A protein and the small-molecule ligand that binds it are described below.
Small molecule (SMILES): Cc1cn([C@H]2C[C@H](O[P](=O)(O)OC[C@H]3O[C@@H](n4cnc5c(N)ncnc54)C[C@@H]3O[P](=O)(O)OC[C@H]3O[C@@H](n4cnc5c(=O)nc(N)[nH]c54)C[C@@H]3O[P](=O)(O)OC[C@H]3O[C@@H](n4cnc5c(N)ncnc54)C[C@@H]3OP(=O)(O)O)[C@@H](CO[P](=O)(O)O[C@H]3C[C@H](n4cc(C)c(=O)[nH]c4=O)O[C@@H]3CO[P](=O)(O)O[C@H]3C[C@H](n4cnc5c(N)ncnc54)O[C@@H]3CO[P](=O)(O)O[C@H]3C[C@H](n4ccc(N)nc4=O)O[C@@H]3CO)O2)c(=O)[nH]c1=O

Sequence of chain 1.C:
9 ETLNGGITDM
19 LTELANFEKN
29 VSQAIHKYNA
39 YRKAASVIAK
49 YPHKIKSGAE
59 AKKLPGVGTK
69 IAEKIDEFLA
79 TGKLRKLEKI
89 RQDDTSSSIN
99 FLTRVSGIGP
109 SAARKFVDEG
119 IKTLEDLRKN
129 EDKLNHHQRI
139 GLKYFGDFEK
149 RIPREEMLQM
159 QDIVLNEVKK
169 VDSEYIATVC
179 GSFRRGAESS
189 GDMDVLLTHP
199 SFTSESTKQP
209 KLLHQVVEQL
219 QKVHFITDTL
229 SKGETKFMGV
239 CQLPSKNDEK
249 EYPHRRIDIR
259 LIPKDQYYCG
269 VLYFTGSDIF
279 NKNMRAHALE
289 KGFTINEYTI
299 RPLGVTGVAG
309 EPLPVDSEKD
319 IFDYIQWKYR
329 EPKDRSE

Binding-site contacts:
Ligand atom C4 contacts residue DA4 of chain 1.B at 2.9 Å.
Ligand atom OP1 contacts residue THR233 of chain 1.C at 3.2 Å (h-bond).
Ligand atom C2 contacts residue DG7 of chain 1.B at 3.1 Å.
Ligand atom N1 contacts residue DC2 of chain 1.B at 2.8 Å (h-bond).
Ligand atom C4 contacts residue DA5 of chain 1.B at 3.3 Å.
Ligand atom O3' contacts residue SER229 of chain 1.C at 3.2 Å (h-bond).
Ligand atom N6 contacts residue DA5 of chain 1.B at 3.2 Å (h-bond).
Ligand atom N1 contacts residue DT3 of chain 1.B at 2.7 Å (h-bond).
Ligand atom O2 contacts residue DG7 of chain 1.B at 2.7 Å (h-bond).
Ligand atom N6 contacts residue DT3 of chain 1.B at 3.0 Å (h-bond).
Ligand atom C2 contacts residue DA4 of chain 1.B at 3.2 Å.
Ligand atom OP1 contacts residue LYS230 of chain 1.C at 3.3 Å (salt-bridge).
Ligand atom N1 contacts residue DT1 of chain 1.B at 2.8 Å (h-bond).
Ligand atom C2 contacts residue DT3 of chain 1.B at 3.3 Å.
Ligand atom O2 contacts residue DA4 of chain 1.B at 3.0 Å.
Ligand atom O4 contacts residue DA5 of chain 1.B at 3.2 Å (h-bond).
Ligand atom N3 contacts residue DG7 of chain 1.B at 3.4 Å (h-bond).
Ligand atom N3 contacts residue DG7 of chain 1.B at 3.3 Å (h-bond).
Ligand atom N6 contacts residue DT6 of chain 1.B at 2.6 Å (h-bond).
Ligand atom N2 contacts residue DC2 of chain 1.B at 3.0 Å (h-bond).
Ligand atom N6 contacts residue DT1 of chain 1.B at 2.9 Å (h-bond).
Ligand atom N1 contacts residue DT6 of chain 1.B at 2.3 Å (h-bond).
Ligand atom OP1 contacts residue LYS234 of chain 1.C at 3.1 Å (salt-bridge).
Ligand atom C4' contacts residue SER229 of chain 1.C at 3.2 Å.
Ligand atom OP1 contacts residue ASN133 of chain 1.C at 3.4 Å (h-bond).
Ligand atom C2 contacts residue DC2 of chain 1.B at 3.4 Å.
Ligand atom N3 contacts residue DA4 of chain 1.B at 2.2 Å (h-bond).
Ligand atom O6 contacts residue DC2 of chain 1.B at 2.6 Å (h-bond).
Ligand atom O4 contacts residue DA4 of chain 1.B at 2.4 Å (h-bond).
Ligand atom C2 contacts residue DT6 of chain 1.B at 3.0 Å.
Ligand atom OP1 contacts residue GLY231 of chain 1.C at 3.1 Å.
Ligand atom C6 contacts residue DT6 of chain 1.B at 3.3 Å.
Ligand atom OP1 contacts residue GLU232 of chain 1.C at 3.2 Å (salt-bridge).
Ligand atom O4 contacts residue DT3 of chain 1.B at 3.4 Å (h-bond).
Ligand atom N3 contacts residue DA5 of chain 1.B at 2.6 Å (h-bond).
Ligand atom C2 contacts residue DT1 of chain 1.B at 3.1 Å.
Ligand atom N6 contacts residue DC2 of chain 1.B at 3.3 Å (h-bond).
Ligand atom O2 contacts residue DA5 of chain 1.B at 3.0 Å.
Ligand atom N1 contacts residue DG7 of chain 1.B at 3.4 Å (h-bond).
Ligand atom C6 contacts residue DC2 of chain 1.B at 3.2 Å.